Sequence of chain 1.B:
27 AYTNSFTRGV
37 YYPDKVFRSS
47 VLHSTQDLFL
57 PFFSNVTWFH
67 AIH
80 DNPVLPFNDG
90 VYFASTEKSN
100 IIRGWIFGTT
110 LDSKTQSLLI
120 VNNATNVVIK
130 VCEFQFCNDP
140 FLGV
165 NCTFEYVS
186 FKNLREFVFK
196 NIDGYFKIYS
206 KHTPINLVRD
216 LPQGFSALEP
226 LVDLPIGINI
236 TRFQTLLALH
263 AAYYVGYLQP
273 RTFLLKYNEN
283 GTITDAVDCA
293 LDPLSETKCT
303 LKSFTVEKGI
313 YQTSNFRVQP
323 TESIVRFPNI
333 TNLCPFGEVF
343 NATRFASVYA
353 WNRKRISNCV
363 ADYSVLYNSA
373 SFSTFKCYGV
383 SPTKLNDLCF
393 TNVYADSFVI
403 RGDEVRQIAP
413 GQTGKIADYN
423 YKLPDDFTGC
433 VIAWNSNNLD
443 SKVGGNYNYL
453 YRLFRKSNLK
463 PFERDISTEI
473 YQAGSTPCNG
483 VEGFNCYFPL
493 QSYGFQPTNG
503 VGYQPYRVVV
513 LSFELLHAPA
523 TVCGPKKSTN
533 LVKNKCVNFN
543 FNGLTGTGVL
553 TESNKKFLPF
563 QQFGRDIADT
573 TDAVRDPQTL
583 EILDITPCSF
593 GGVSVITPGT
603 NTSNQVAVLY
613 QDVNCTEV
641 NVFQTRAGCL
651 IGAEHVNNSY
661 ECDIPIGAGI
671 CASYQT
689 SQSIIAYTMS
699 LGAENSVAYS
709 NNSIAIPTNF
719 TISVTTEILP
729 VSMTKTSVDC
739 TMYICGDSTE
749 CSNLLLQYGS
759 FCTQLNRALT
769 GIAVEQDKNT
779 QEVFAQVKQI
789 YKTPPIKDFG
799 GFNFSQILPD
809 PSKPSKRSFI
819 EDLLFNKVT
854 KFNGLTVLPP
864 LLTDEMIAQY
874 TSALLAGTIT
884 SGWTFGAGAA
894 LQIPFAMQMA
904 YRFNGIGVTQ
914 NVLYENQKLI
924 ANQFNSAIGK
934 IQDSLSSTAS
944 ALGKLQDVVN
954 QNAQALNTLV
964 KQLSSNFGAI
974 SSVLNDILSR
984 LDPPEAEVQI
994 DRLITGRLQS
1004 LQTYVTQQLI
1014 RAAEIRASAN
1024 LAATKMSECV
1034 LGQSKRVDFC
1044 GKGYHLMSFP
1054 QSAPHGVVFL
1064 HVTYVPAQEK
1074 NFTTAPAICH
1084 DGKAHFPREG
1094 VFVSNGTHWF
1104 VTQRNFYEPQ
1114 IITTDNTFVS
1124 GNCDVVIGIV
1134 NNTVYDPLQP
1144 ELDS

A protein and the small-molecule ligand that binds it are described below.
Small molecule (SMILES): CC(=O)N[C@@H]1[C@@H](O)[C@H](O)[C@@H](CO)O[C@H]1O

Binding-site contacts:
Ligand atom C5 contacts residue ASN616 of chain 1.B at 3.7 Å.
Ligand atom C8 contacts residue ASN616 of chain 1.B at 4.4 Å.
Ligand atom N2 contacts residue ASN616 of chain 1.B at 2.9 Å (h-bond).
Ligand atom O5 contacts residue THR618 of chain 1.B at 4.4 Å.
Ligand atom C7 contacts residue ASN616 of chain 1.B at 3.3 Å.
Ligand atom O6 contacts residue THR618 of chain 1.B at 4.5 Å.
Ligand atom O5 contacts residue ASN616 of chain 1.B at 2.4 Å (h-bond).
Ligand atom O7 contacts residue ASN616 of chain 1.B at 3.3 Å (h-bond).
Ligand atom C3 contacts residue ASN616 of chain 1.B at 3.8 Å.
Ligand atom C1 contacts residue ASN616 of chain 1.B at 1.4 Å.
Ligand atom C4 contacts residue ASN616 of chain 1.B at 4.2 Å.
Ligand atom C2 contacts residue ASN616 of chain 1.B at 2.4 Å.